The small molecule below binds the protein below.
Small molecule (SMILES): CC(=O)Nc1cc(S(=O)(=O)O)cc2cc(S(=O)(=O)O)cc(O)c12

Binding-site contacts:
Ligand atom O22 contacts residue GLN102 of chain 1.A at 4.0 Å.
Ligand atom O20 contacts residue MET104 of chain 1.A at 3.6 Å.
Ligand atom O22 contacts residue GLN11 of chain 1.A at 2.8 Å (h-bond).
Ligand atom O22 contacts residue ALA103 of chain 1.A at 3.3 Å (h-bond).
Ligand atom O20 contacts residue ALA103 of chain 1.A at 3.6 Å.
Ligand atom O17 contacts residue LYS68 of chain 1.A at 3.6 Å (salt-bridge).
Ligand atom S19 contacts residue GLN11 of chain 1.A at 4.0 Å.
Ligand atom C10 contacts residue MET104 of chain 1.A at 4.3 Å (hydrophobic).
Ligand atom C18 contacts residue LYS68 of chain 1.A at 4.0 Å.
Ligand atom C18 contacts residue ILE9 of chain 1.A at 3.9 Å (hydrophobic).
Ligand atom S19 contacts residue ALA103 of chain 1.A at 4.0 Å.
Ligand atom O21 contacts residue ALA103 of chain 1.A at 3.9 Å.
Ligand atom C16 contacts residue GLN11 of chain 1.A at 4.2 Å.
Ligand atom C9 contacts residue GLN11 of chain 1.A at 4.2 Å.
Ligand atom C16 contacts residue THR32 of chain 1.A at 4.4 Å.
Ligand atom C16 contacts residue LYS68 of chain 1.A at 4.1 Å.
Ligand atom O22 contacts residue MET104 of chain 1.A at 3.0 Å (h-bond).
Ligand atom C9 contacts residue MET104 of chain 1.A at 4.2 Å (hydrophobic).
Ligand atom O17 contacts residue GLN11 of chain 1.A at 3.0 Å (h-bond).
Ligand atom C8 contacts residue GLN11 of chain 1.A at 3.7 Å.
Ligand atom S19 contacts residue MET104 of chain 1.A at 3.9 Å.
Ligand atom O17 contacts residue THR32 of chain 1.A at 3.9 Å.

Sequence of chain 1.A:
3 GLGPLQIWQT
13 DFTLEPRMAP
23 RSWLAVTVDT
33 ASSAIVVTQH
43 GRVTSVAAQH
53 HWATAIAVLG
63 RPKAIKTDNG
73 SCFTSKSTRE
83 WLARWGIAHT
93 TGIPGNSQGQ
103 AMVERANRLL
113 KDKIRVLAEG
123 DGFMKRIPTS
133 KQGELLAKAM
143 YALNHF